Sequence of chain 1.A:
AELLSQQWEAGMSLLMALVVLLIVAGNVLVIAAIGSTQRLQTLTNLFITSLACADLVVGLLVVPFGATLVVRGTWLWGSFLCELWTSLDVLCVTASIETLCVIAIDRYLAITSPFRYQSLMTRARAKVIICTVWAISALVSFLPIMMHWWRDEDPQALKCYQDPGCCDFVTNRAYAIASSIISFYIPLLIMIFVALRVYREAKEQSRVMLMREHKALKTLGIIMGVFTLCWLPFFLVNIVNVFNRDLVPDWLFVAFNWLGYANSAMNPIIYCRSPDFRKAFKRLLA

This small molecule binds to this protein.
Small molecule (SMILES): COc1ccc(C[C@@H](C)NC[C@H](O)c2ccc(O)c3[nH]c(=O)ccc23)cc1

Binding-site contacts:
Ligand atom O2 contacts residue SER185 of chain 1.A at 2.9 Å (h-bond).
Ligand atom N2 contacts residue ASN271 of chain 1.A at 3.2 Å (h-bond).
Ligand atom C20 contacts residue ASN271 of chain 1.A at 3.6 Å.
Ligand atom C5 contacts residue VAL95 of chain 1.A at 3.7 Å (hydrophobic).
Ligand atom O4 contacts residue ASN271 of chain 1.A at 3.1 Å (h-bond).
Ligand atom C10 contacts residue ASN271 of chain 1.A at 3.5 Å.
Ligand atom O2 contacts residue SER181 of chain 1.A at 3.6 Å.
Ligand atom O1 contacts residue SER181 of chain 1.A at 3.3 Å (h-bond).
Ligand atom N1 contacts residue SER181 of chain 1.A at 3.1 Å (h-bond).
Ligand atom C9 contacts residue ASN252 of chain 1.A at 3.3 Å.
Ligand atom C21 contacts residue PHE267 of chain 1.A at 3.7 Å (hydrophobic).
Ligand atom C20 contacts residue TYR275 of chain 1.A at 3.8 Å (hydrophobic).
Ligand atom C6 contacts residue PHE249 of chain 1.A at 3.6 Å (hydrophobic).
Ligand atom C1 contacts residue PHE171 of chain 1.A at 3.6 Å (hydrophobic).
Ligand atom C12 contacts residue ASP91 of chain 1.A at 3.3 Å.
Ligand atom C9 contacts residue SER181 of chain 1.A at 3.6 Å.
Ligand atom C10 contacts residue ASP91 of chain 1.A at 3.7 Å.
Ligand atom O1 contacts residue ASN252 of chain 1.A at 2.9 Å (h-bond).
Ligand atom C16 contacts residue ASP170 of chain 1.A at 3.5 Å.
Ligand atom C14 contacts residue TYR275 of chain 1.A at 3.6 Å (hydrophobic).
Ligand atom C14 contacts residue ASP91 of chain 1.A at 3.5 Å.
Ligand atom C19 contacts residue ASN271 of chain 1.A at 3.6 Å.
Ligand atom C18 contacts residue ASN271 of chain 1.A at 3.8 Å.
Ligand atom O3 contacts residue VAL268 of chain 1.A at 3.8 Å.
Ligand atom C11 contacts residue ASP91 of chain 1.A at 3.3 Å.
Ligand atom C13 contacts residue ASP91 of chain 1.A at 3.3 Å.
Ligand atom C17 contacts residue ASP170 of chain 1.A at 3.5 Å.
Ligand atom C1 contacts residue PHE248 of chain 1.A at 3.5 Å (hydrophobic).
Ligand atom C15 contacts residue ASN271 of chain 1.A at 3.7 Å.
Ligand atom C2 contacts residue PHE248 of chain 1.A at 3.8 Å (hydrophobic).
Ligand atom N2 contacts residue ASP91 of chain 1.A at 2.8 Å (salt-bridge).
Ligand atom O2 contacts residue PHE249 of chain 1.A at 3.8 Å.
Ligand atom C13 contacts residue THR88 of chain 1.A at 3.7 Å.
Ligand atom O1 contacts residue ALA178 of chain 1.A at 3.4 Å.
Ligand atom C8 contacts residue ASN252 of chain 1.A at 3.8 Å.
Ligand atom C21 contacts residue VAL268 of chain 1.A at 3.6 Å (hydrophobic).
Ligand atom C8 contacts residue PHE171 of chain 1.A at 3.6 Å (hydrophobic).
Ligand atom O4 contacts residue ASP91 of chain 1.A at 2.7 Å (salt-bridge).
Ligand atom C14 contacts residue TRP87 of chain 1.A at 3.3 Å (hydrophobic).
Ligand atom C5 contacts residue PHE249 of chain 1.A at 3.7 Å (hydrophobic).